Sequence of chain 1.D:
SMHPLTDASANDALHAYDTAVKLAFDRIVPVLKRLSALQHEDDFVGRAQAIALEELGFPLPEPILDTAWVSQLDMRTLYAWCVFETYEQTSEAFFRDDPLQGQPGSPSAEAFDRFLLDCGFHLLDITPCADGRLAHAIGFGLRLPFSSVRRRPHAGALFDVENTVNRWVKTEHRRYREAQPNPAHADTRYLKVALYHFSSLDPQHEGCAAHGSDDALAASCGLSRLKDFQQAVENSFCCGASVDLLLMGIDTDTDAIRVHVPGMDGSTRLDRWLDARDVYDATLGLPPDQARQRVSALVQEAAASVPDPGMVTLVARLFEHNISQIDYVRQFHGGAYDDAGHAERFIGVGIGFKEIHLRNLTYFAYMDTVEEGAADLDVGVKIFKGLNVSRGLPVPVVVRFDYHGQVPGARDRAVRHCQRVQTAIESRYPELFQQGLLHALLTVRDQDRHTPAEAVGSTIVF

Binding-site contacts:
Ligand atom O1 contacts residue ARG150 of chain 1.D at 3.8 Å.
Ligand atom O4P contacts residue ARG151 of chain 1.D at 2.7 Å (salt-bridge).
Ligand atom O3 contacts residue ARG150 of chain 1.D at 3.2 Å (salt-bridge).
Ligand atom O3P contacts residue ARG445 of chain 1.D at 3.1 Å (salt-bridge).
Ligand atom O5 contacts residue LYS354 of chain 1.D at 2.7 Å (salt-bridge).
Ligand atom P2 contacts residue LYS354 of chain 1.D at 3.9 Å.
Ligand atom C4 contacts residue LYS354 of chain 1.D at 3.8 Å.
Ligand atom O5P contacts residue HIS357 of chain 1.D at 2.9 Å (h-bond).
Ligand atom O4P contacts residue LYS354 of chain 1.D at 3.8 Å.
Ligand atom O6P contacts residue HIS357 of chain 1.D at 3.4 Å.
Ligand atom P1 contacts residue ARG445 of chain 1.D at 3.2 Å.
Ligand atom C5 contacts residue LYS354 of chain 1.D at 3.2 Å.
Ligand atom O5P contacts residue LYS354 of chain 1.D at 2.7 Å (salt-bridge).
Ligand atom O3P contacts residue GLN447 of chain 1.D at 3.3 Å.
Ligand atom P2 contacts residue HIS357 of chain 1.D at 3.8 Å.
Ligand atom O6P contacts residue ARG151 of chain 1.D at 3.1 Å.
Ligand atom O5P contacts residue ARG151 of chain 1.D at 3.5 Å (salt-bridge).
Ligand atom O4 contacts residue LYS354 of chain 1.D at 3.3 Å (salt-bridge).
Ligand atom C1 contacts residue LYS354 of chain 1.D at 3.2 Å.
Ligand atom O1 contacts residue LYS354 of chain 1.D at 3.6 Å.
Ligand atom C3 contacts residue ARG150 of chain 1.D at 3.0 Å.
Ligand atom O1P contacts residue LYS354 of chain 1.D at 2.9 Å.
Ligand atom C5 contacts residue ARG151 of chain 1.D at 3.6 Å.
Ligand atom P2 contacts residue ARG151 of chain 1.D at 3.4 Å.
Ligand atom O3 contacts residue ARG152 of chain 1.D at 3.5 Å.
Ligand atom O2P contacts residue GLN447 of chain 1.D at 3.4 Å (h-bond).
Ligand atom O1P contacts residue ARG445 of chain 1.D at 2.8 Å (salt-bridge).
Ligand atom O5 contacts residue PHE146 of chain 1.D at 3.2 Å (h-bond).
Ligand atom C5 contacts residue VAL149 of chain 1.D at 2.8 Å (hydrophobic).
Ligand atom O2 contacts residue ARG150 of chain 1.D at 2.8 Å (salt-bridge).
Ligand atom O2P contacts residue ARG445 of chain 1.D at 3.2 Å (salt-bridge).
Ligand atom C5 contacts residue PHE146 of chain 1.D at 3.8 Å (hydrophobic).
Ligand atom C1 contacts residue ARG150 of chain 1.D at 3.1 Å.
Ligand atom O3 contacts residue ARG151 of chain 1.D at 2.9 Å (salt-bridge).
Ligand atom C3 contacts residue ARG151 of chain 1.D at 3.2 Å.
Ligand atom O5 contacts residue VAL149 of chain 1.D at 3.6 Å (h-bond).
Ligand atom P1 contacts residue LYS354 of chain 1.D at 3.7 Å.
Ligand atom C4 contacts residue ARG151 of chain 1.D at 3.4 Å.
Ligand atom O5P contacts residue PHE146 of chain 1.D at 3.3 Å.
Ligand atom C2 contacts residue ARG150 of chain 1.D at 2.8 Å.

This protein binds this small molecule.
Small molecule (SMILES): O=C(COP(=O)(O)O)[C@H](O)[C@H](O)COP(=O)(O)O